Sequence of chain 1.E:
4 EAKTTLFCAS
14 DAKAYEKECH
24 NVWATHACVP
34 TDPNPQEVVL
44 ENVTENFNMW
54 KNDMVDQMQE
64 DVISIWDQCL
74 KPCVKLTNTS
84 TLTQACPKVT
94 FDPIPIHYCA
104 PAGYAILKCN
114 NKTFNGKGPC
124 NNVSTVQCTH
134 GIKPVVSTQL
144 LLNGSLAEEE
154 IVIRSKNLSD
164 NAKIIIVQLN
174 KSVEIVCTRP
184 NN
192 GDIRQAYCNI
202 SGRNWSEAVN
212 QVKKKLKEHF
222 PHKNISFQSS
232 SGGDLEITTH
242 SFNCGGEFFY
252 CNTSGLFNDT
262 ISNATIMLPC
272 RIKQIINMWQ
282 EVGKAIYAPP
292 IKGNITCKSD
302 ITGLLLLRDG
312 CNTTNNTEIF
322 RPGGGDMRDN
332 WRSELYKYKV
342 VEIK

Binding-site contacts:
Ligand atom C2 contacts residue ASN160 of chain 1.E at 2.5 Å.
Ligand atom C6 contacts residue SER28 of chain 1.B at 4.1 Å.
Ligand atom C2 contacts residue SER28 of chain 1.B at 4.0 Å.
Ligand atom O5 contacts residue SER162 of chain 1.E at 4.0 Å.
Ligand atom O6 contacts residue GLN27 of chain 1.B at 3.2 Å (h-bond).
Ligand atom N2 contacts residue SER30 of chain 1.B at 4.1 Å.
Ligand atom C4 contacts residue SER30 of chain 1.B at 3.3 Å.
Ligand atom C6 contacts residue TYR91 of chain 1.B at 3.1 Å (hydrophobic).
Ligand atom O3 contacts residue SER30 of chain 1.B at 3.6 Å.
Ligand atom C8 contacts residue LYS120 of chain 1.E at 4.0 Å.
Ligand atom O4 contacts residue SER30 of chain 1.B at 3.0 Å.
Ligand atom O6 contacts residue SER28 of chain 1.B at 3.0 Å (h-bond).
Ligand atom C7 contacts residue SER30 of chain 1.B at 3.9 Å.
Ligand atom O6 contacts residue TYR91 of chain 1.B at 4.0 Å.
Ligand atom C3 contacts residue ASN160 of chain 1.E at 3.8 Å.
Ligand atom O5 contacts residue SER28 of chain 1.B at 3.7 Å.
Ligand atom O7 contacts residue TYR32 of chain 1.B at 3.7 Å.
Ligand atom C4 contacts residue SER28 of chain 1.B at 3.4 Å.
Ligand atom O7 contacts residue SER28 of chain 1.B at 4.1 Å.
Ligand atom O4 contacts residue VAL29 of chain 1.B at 3.5 Å.
Ligand atom C6 contacts residue SER162 of chain 1.E at 4.0 Å.
Ligand atom C3 contacts residue SER30 of chain 1.B at 4.1 Å.
Ligand atom O4 contacts residue SER28 of chain 1.B at 4.0 Å.
Ligand atom N2 contacts residue ASN160 of chain 1.E at 2.9 Å (h-bond).
Ligand atom C3 contacts residue SER28 of chain 1.B at 3.8 Å.
Ligand atom C5 contacts residue SER162 of chain 1.E at 4.0 Å.
Ligand atom C7 contacts residue ASN160 of chain 1.E at 3.2 Å.
Ligand atom O6 contacts residue VAL29 of chain 1.B at 3.1 Å.
Ligand atom O6 contacts residue SER162 of chain 1.E at 3.6 Å (h-bond).
Ligand atom C5 contacts residue TYR91 of chain 1.B at 3.8 Å (hydrophobic).
Ligand atom O7 contacts residue ASN160 of chain 1.E at 3.3 Å (h-bond).
Ligand atom O3 contacts residue SER28 of chain 1.B at 3.4 Å (h-bond).
Ligand atom C6 contacts residue VAL29 of chain 1.B at 3.6 Å (hydrophobic).
Ligand atom O7 contacts residue SER30 of chain 1.B at 3.5 Å (h-bond).
Ligand atom O7 contacts residue LYS159 of chain 1.E at 4.1 Å.
Ligand atom O5 contacts residue ASN160 of chain 1.E at 2.4 Å (h-bond).
Ligand atom C1 contacts residue ASN160 of chain 1.E at 1.4 Å.
Ligand atom O7 contacts residue LYS120 of chain 1.E at 4.0 Å.
Ligand atom O5 contacts residue TYR91 of chain 1.B at 3.1 Å (h-bond).
Ligand atom C5 contacts residue ASN160 of chain 1.E at 3.7 Å.

A small-molecule ligand and the protein it binds are described below.
Small molecule (SMILES): CC(=O)N[C@H]1[C@H](O[C@H]2[C@H](O)[C@@H](NC(C)=O)CO[C@@H]2CO)O[C@H](CO)[C@@H](O)[C@@H]1O

Sequence of chain 1.B:
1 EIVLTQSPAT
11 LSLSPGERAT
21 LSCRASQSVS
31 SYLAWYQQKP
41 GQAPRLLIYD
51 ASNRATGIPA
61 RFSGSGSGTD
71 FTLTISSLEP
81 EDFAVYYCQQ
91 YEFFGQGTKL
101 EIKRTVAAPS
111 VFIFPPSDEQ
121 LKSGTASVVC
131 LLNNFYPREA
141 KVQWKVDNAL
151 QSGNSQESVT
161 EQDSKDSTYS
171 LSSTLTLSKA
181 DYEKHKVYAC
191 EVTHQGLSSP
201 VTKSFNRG